The small molecule below binds the protein below.
Small molecule (SMILES): C=C(Oc1cccc(C(=O)O)c1)C(=O)O

Sequence of chain 1.A:
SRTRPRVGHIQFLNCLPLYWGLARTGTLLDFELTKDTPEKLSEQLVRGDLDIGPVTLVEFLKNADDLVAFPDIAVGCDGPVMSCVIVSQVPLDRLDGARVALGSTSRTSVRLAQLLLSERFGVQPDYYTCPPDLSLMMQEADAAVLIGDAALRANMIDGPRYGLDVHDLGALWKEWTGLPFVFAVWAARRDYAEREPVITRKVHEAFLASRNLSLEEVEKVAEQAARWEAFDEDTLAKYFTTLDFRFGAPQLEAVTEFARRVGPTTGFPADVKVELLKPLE

Binding-site contacts:
Ligand atom O15 contacts residue GLY152 of chain 1.A at 2.9 Å (h-bond).
Ligand atom O10 contacts residue THR60 of chain 1.A at 2.7 Å (h-bond).
Ligand atom C12 contacts residue PHE187 of chain 1.A at 3.7 Å (hydrophobic).
Ligand atom C13 contacts residue ASN18 of chain 1.A at 3.2 Å.
Ligand atom C01 contacts residue SER87 of chain 1.A at 3.6 Å.
Ligand atom C12 contacts residue SER113 of chain 1.A at 3.7 Å.
Ligand atom C01 contacts residue VAL79 of chain 1.A at 3.5 Å (hydrophobic).
Ligand atom C13 contacts residue SER87 of chain 1.A at 3.3 Å.
Ligand atom C07 contacts residue PRO42 of chain 1.A at 3.7 Å (hydrophobic).
Ligand atom C09 contacts residue SER113 of chain 1.A at 3.8 Å.
Ligand atom O11 contacts residue SER110 of chain 1.A at 2.8 Å (h-bond).
Ligand atom C09 contacts residue ILE151 of chain 1.A at 3.8 Å (hydrophobic).
Ligand atom O11 contacts residue ARG111 of chain 1.A at 3.8 Å.
Ligand atom O15 contacts residue SER87 of chain 1.A at 3.5 Å (h-bond).
Ligand atom O11 contacts residue THR112 of chain 1.A at 3.4 Å (h-bond).
Ligand atom C09 contacts residue SER110 of chain 1.A at 3.6 Å.
Ligand atom O10 contacts residue THR112 of chain 1.A at 3.2 Å (h-bond).
Ligand atom O14 contacts residue SER87 of chain 1.A at 2.5 Å (h-bond).
Ligand atom C02 contacts residue CYS88 of chain 1.A at 3.3 Å (hydrophobic).
Ligand atom O15 contacts residue ILE151 of chain 1.A at 3.3 Å.
Ligand atom C04 contacts residue PHE187 of chain 1.A at 3.4 Å (hydrophobic).
Ligand atom O14 contacts residue GLY152 of chain 1.A at 3.6 Å (h-bond).
Ligand atom C08 contacts residue THR60 of chain 1.A at 3.8 Å.
Ligand atom C01 contacts residue VAL85 of chain 1.A at 3.7 Å (hydrophobic).
Ligand atom O03 contacts residue PHE187 of chain 1.A at 3.3 Å.
Ligand atom C09 contacts residue THR60 of chain 1.A at 3.4 Å.
Ligand atom C13 contacts residue GLY152 of chain 1.A at 3.6 Å.
Ligand atom O11 contacts residue SER113 of chain 1.A at 2.8 Å (h-bond).
Ligand atom O10 contacts residue ARG111 of chain 1.A at 2.9 Å (salt-bridge).
Ligand atom O10 contacts residue SER110 of chain 1.A at 3.6 Å.
Ligand atom C13 contacts residue CYS88 of chain 1.A at 3.7 Å (hydrophobic).
Ligand atom O03 contacts residue CYS88 of chain 1.A at 3.0 Å (h-bond).
Ligand atom O14 contacts residue ASN18 of chain 1.A at 2.8 Å (h-bond).
Ligand atom O15 contacts residue CYS88 of chain 1.A at 3.8 Å.
Ligand atom C07 contacts residue THR60 of chain 1.A at 3.7 Å.
Ligand atom O15 contacts residue ASN18 of chain 1.A at 3.7 Å.
Ligand atom O14 contacts residue TYR243 of chain 1.A at 3.3 Å (h-bond).
Ligand atom C09 contacts residue ARG111 of chain 1.A at 3.8 Å.
Ligand atom C09 contacts residue THR112 of chain 1.A at 3.6 Å.
Ligand atom O11 contacts residue ILE151 of chain 1.A at 3.6 Å.